A small-molecule ligand and the protein it binds are described below.
Small molecule (SMILES): NCCCCCCCCCCCC(=O)O

Sequence of chain 14.A:
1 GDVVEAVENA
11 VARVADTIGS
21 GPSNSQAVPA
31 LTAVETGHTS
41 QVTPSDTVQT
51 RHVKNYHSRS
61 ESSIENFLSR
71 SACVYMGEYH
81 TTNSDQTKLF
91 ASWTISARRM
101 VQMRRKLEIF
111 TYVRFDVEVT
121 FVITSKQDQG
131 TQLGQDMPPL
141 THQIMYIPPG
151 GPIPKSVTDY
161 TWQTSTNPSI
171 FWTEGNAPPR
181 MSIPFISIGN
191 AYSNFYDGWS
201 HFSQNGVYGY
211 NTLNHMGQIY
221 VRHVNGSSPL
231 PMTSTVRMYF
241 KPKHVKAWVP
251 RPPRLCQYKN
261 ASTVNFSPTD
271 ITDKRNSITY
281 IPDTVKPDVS

Binding-site contacts:
Ligand atom C7 contacts residue VAL117 of chain 14.A at 4.3 Å (hydrophobic).
Ligand atom C6 contacts residue ILE95 of chain 14.A at 4.1 Å (hydrophobic).
Ligand atom C3 contacts residue ILE183 of chain 14.A at 3.7 Å (hydrophobic).
Ligand atom OXT contacts residue ASN194 of chain 14.A at 4.3 Å.
Ligand atom C9 contacts residue PHE240 of chain 14.A at 4.1 Å (hydrophobic).
Ligand atom C10 contacts residue MET216 of chain 14.A at 3.6 Å (hydrophobic).
Ligand atom C7 contacts residue ILE95 of chain 14.A at 4.3 Å (hydrophobic).
Ligand atom C5 contacts residue ILE95 of chain 14.A at 3.8 Å (hydrophobic).
Ligand atom C9 contacts residue PHE115 of chain 14.A at 4.1 Å (hydrophobic).
Ligand atom C2 contacts residue ILE95 of chain 14.A at 3.8 Å (hydrophobic).
Ligand atom C7 contacts residue PHE240 of chain 14.A at 3.9 Å (hydrophobic).
Ligand atom O contacts residue ASN194 of chain 14.A at 3.0 Å (h-bond).
Ligand atom N contacts residue TYR146 of chain 14.A at 4.1 Å.
Ligand atom C contacts residue TYR210 of chain 14.A at 4.1 Å (hydrophobic).
Ligand atom C1 contacts residue VAL119 of chain 14.A at 4.2 Å (hydrophobic).
Ligand atom OXT contacts residue TYR210 of chain 14.A at 3.0 Å (h-bond).
Ligand atom N contacts residue MET181 of chain 14.A at 3.9 Å.
Ligand atom C10 contacts residue TYR192 of chain 14.A at 4.3 Å (hydrophobic).
Ligand atom C4 contacts residue ILE183 of chain 14.A at 4.2 Å (hydrophobic).
Ligand atom O contacts residue TYR192 of chain 14.A at 3.9 Å.
Ligand atom C6 contacts residue TYR192 of chain 14.A at 4.4 Å (hydrophobic).
Ligand atom C5 contacts residue PHE240 of chain 14.A at 4.1 Å (hydrophobic).
Ligand atom OXT contacts residue MET216 of chain 14.A at 4.2 Å.
Ligand atom C2 contacts residue ILE183 of chain 14.A at 4.2 Å (hydrophobic).
Ligand atom C1 contacts residue ILE183 of chain 14.A at 4.2 Å (hydrophobic).
Ligand atom C contacts residue TYR192 of chain 14.A at 4.2 Å (hydrophobic).
Ligand atom C8 contacts residue TYR192 of chain 14.A at 3.6 Å (hydrophobic).
Ligand atom C contacts residue ASN194 of chain 14.A at 4.0 Å.
Ligand atom C4 contacts residue ILE95 of chain 14.A at 4.0 Å (hydrophobic).
Ligand atom N contacts residue ILE219 of chain 14.A at 4.0 Å.
Ligand atom C7 contacts residue TYR192 of chain 14.A at 4.4 Å (hydrophobic).
Ligand atom C9 contacts residue TYR192 of chain 14.A at 4.1 Å (hydrophobic).
Ligand atom C5 contacts residue ILE183 of chain 14.A at 4.4 Å (hydrophobic).
Ligand atom CA2 contacts residue PHE115 of chain 14.A at 4.3 Å (hydrophobic).
Ligand atom C3 contacts residue ILE95 of chain 14.A at 4.2 Å (hydrophobic).
Ligand atom O contacts residue LEU107 of chain 14.A at 4.4 Å.
Ligand atom C1 contacts residue ILE219 of chain 14.A at 4.1 Å (hydrophobic).
Ligand atom C8 contacts residue MET216 of chain 14.A at 3.9 Å (hydrophobic).
Ligand atom O contacts residue VAL113 of chain 14.A at 4.0 Å.
Ligand atom C2 contacts residue TYR146 of chain 14.A at 3.9 Å (hydrophobic).